This protein binds this small molecule.
Small molecule (SMILES): COc1cc(-c2cncc(-c3ccc(C4CCN(C)CC4)cc3)c2C)cc(OC)c1OC

Sequence of chain 1.A:
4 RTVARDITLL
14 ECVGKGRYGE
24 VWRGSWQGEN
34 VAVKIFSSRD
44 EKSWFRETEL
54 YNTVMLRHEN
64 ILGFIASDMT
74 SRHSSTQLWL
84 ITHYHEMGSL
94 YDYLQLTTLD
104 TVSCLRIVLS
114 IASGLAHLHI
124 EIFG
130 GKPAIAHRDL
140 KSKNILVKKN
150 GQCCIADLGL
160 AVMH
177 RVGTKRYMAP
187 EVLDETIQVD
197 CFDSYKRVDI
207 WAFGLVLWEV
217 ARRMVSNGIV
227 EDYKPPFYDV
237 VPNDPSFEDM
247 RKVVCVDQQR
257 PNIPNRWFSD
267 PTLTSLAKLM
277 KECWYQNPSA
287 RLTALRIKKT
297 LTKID

Binding-site contacts:
Ligand atom C07 contacts residue ALA7 of chain 1.A at 3.4 Å (hydrophobic).
Ligand atom C19 contacts residue EDO1 of chain 1.P at 4.1 Å.
Ligand atom C22 contacts residue ARG4 of chain 1.A at 3.9 Å.
Ligand atom C05 contacts residue VAL6 of chain 1.A at 3.9 Å (hydrophobic).
Ligand atom C22 contacts residue EDO1 of chain 1.P at 4.1 Å.
Ligand atom C07 contacts residue VAL6 of chain 1.A at 3.4 Å (hydrophobic).
Ligand atom C04 contacts residue ALA7 of chain 1.A at 3.7 Å (hydrophobic).
Ligand atom C24 contacts residue VAL6 of chain 1.A at 4.0 Å (hydrophobic).
Ligand atom C05 contacts residue ALA7 of chain 1.A at 4.0 Å (hydrophobic).
Ligand atom C06 contacts residue ALA7 of chain 1.A at 4.2 Å (hydrophobic).
Ligand atom C19 contacts residue LU81 of chain 1.K at 3.9 Å.
Ligand atom N08 contacts residue VAL6 of chain 1.A at 3.8 Å.
Ligand atom C11 contacts residue LU81 of chain 1.K at 3.5 Å.
Ligand atom C07 contacts residue TRP29 of chain 1.A at 3.9 Å (hydrophobic).
Ligand atom N08 contacts residue ALA7 of chain 1.A at 4.0 Å.
Ligand atom C13 contacts residue LU81 of chain 1.K at 3.4 Å.
Ligand atom C21 contacts residue EDO1 of chain 1.P at 3.8 Å.
Ligand atom O02 contacts residue TRP29 of chain 1.A at 4.1 Å.
Ligand atom C23 contacts residue LU81 of chain 1.K at 4.1 Å.
Ligand atom C10 contacts residue LU81 of chain 1.K at 3.7 Å.
Ligand atom O28 contacts residue ARG8 of chain 1.A at 3.0 Å (salt-bridge).
Ligand atom C12 contacts residue LU81 of chain 1.K at 3.3 Å.
Ligand atom N18 contacts residue EDO1 of chain 1.P at 3.5 Å (h-bond).
Ligand atom C32 contacts residue ARG8 of chain 1.A at 3.8 Å.
Ligand atom C01 contacts residue TRP29 of chain 1.A at 3.5 Å (hydrophobic).
Ligand atom C14 contacts residue LU81 of chain 1.K at 4.1 Å.
Ligand atom C29 contacts residue ARG8 of chain 1.A at 3.3 Å.
Ligand atom N08 contacts residue LU81 of chain 1.K at 4.1 Å.
Ligand atom C16 contacts residue ARG4 of chain 1.A at 3.5 Å.
Ligand atom C20 contacts residue EDO1 of chain 1.P at 3.9 Å.
Ligand atom C09 contacts residue LU81 of chain 1.K at 3.3 Å.
Ligand atom C04 contacts residue TRP29 of chain 1.A at 4.1 Å (hydrophobic).
Ligand atom C30 contacts residue ARG8 of chain 1.A at 3.8 Å.
Ligand atom C06 contacts residue VAL6 of chain 1.A at 3.5 Å (hydrophobic).
Ligand atom C17 contacts residue LU81 of chain 1.K at 3.6 Å.
Ligand atom O31 contacts residue ARG8 of chain 1.A at 4.2 Å.
Ligand atom C32 contacts residue ASP71 of chain 1.A at 4.0 Å.
Ligand atom C27 contacts residue ARG8 of chain 1.A at 3.5 Å.
Ligand atom C26 contacts residue ARG8 of chain 1.A at 3.8 Å.
Ligand atom C26 contacts residue VAL6 of chain 1.A at 3.5 Å (hydrophobic).